The protein below binds the small molecule below.
Small molecule (SMILES): CC(=O)N[C@H]1[C@H](O[C@H]2[C@H](O)[C@@H](NC(C)=O)CO[C@@H]2CO)O[C@H](CO)[C@@H](O)[C@@H]1O

Binding-site contacts:
Ligand atom O4 contacts residue ASP110 of chain 1.Q at 3.4 Å (salt-bridge).
Ligand atom C6 contacts residue ASN103 of chain 1.Q at 3.3 Å.
Ligand atom C7 contacts residue ILE108 of chain 1.Q at 4.5 Å (hydrophobic).
Ligand atom C1 contacts residue ASN103 of chain 1.Q at 1.4 Å.
Ligand atom C5 contacts residue ASN103 of chain 1.Q at 3.1 Å.
Ligand atom C7 contacts residue ASN103 of chain 1.Q at 4.4 Å.
Ligand atom C2 contacts residue ILE108 of chain 1.Q at 3.9 Å (hydrophobic).
Ligand atom C2 contacts residue ASN103 of chain 1.Q at 2.5 Å.
Ligand atom O3 contacts residue ILE108 of chain 1.Q at 4.3 Å.
Ligand atom C4 contacts residue ASN103 of chain 1.Q at 3.4 Å.
Ligand atom O3 contacts residue ASN103 of chain 1.Q at 4.5 Å.
Ligand atom O6 contacts residue ASN103 of chain 1.Q at 2.8 Å (h-bond).
Ligand atom C5 contacts residue ASP110 of chain 1.Q at 4.5 Å.
Ligand atom C3 contacts residue ASP110 of chain 1.Q at 4.0 Å.
Ligand atom N2 contacts residue ILE108 of chain 1.Q at 3.5 Å.
Ligand atom O6 contacts residue ARG140 of chain 1.Q at 3.9 Å.
Ligand atom C3 contacts residue ASN103 of chain 1.Q at 3.5 Å.
Ligand atom O6 contacts residue ILE108 of chain 1.Q at 3.9 Å.
Ligand atom N2 contacts residue ASN103 of chain 1.Q at 3.5 Å (h-bond).
Ligand atom C6 contacts residue ILE108 of chain 1.Q at 3.9 Å (hydrophobic).
Ligand atom C2 contacts residue ASP110 of chain 1.Q at 4.5 Å.
Ligand atom C4 contacts residue ASP110 of chain 1.Q at 3.4 Å.
Ligand atom O5 contacts residue ASN103 of chain 1.Q at 2.5 Å (h-bond).
Ligand atom O3 contacts residue ASP110 of chain 1.Q at 3.7 Å.
Ligand atom C6 contacts residue THR109 of chain 1.Q at 4.4 Å.

Sequence of chain 1.Q:
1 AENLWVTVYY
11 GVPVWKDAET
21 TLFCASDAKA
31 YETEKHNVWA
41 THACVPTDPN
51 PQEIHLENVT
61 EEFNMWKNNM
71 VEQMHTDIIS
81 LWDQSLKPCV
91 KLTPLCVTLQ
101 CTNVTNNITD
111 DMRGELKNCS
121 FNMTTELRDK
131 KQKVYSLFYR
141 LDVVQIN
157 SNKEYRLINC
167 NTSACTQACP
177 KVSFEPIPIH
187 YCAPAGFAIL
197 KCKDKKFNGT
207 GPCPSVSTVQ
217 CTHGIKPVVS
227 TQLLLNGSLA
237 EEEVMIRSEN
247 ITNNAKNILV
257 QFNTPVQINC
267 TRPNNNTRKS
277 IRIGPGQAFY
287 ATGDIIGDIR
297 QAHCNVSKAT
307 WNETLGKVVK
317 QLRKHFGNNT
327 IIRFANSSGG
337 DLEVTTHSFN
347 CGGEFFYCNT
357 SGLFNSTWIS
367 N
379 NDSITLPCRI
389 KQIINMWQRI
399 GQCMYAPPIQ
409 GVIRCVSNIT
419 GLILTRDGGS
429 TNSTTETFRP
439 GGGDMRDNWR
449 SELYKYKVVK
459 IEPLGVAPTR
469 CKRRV